Binding-site contacts:
Ligand atom C21 contacts residue ASP224 of chain 1.G at 3.7 Å.
Ligand atom O32 contacts residue PHE128 of chain 1.G at 3.9 Å.
Ligand atom C18 contacts residue ASP224 of chain 1.G at 3.4 Å.
Ligand atom C7 contacts residue ASN51 of chain 1.G at 3.8 Å.
Ligand atom C11 contacts residue ASP224 of chain 1.G at 3.2 Å.
Ligand atom C47 contacts residue VAL55 of chain 1.G at 3.8 Å (hydrophobic).
Ligand atom C26 contacts residue LYS131 of chain 1.G at 3.5 Å.
Ligand atom C27 contacts residue SER54 of chain 1.G at 3.7 Å.
Ligand atom O22 contacts residue ASN51 of chain 1.G at 3.3 Å (h-bond).
Ligand atom O8 contacts residue ASP224 of chain 1.G at 3.5 Å (salt-bridge).
Ligand atom C25 contacts residue ILE228 of chain 1.G at 3.8 Å (hydrophobic).
Ligand atom C20 contacts residue LYS131 of chain 1.G at 3.6 Å.
Ligand atom C47 contacts residue LEU52 of chain 1.G at 3.7 Å (hydrophobic).
Ligand atom C48 contacts residue GLU48 of chain 1.G at 3.9 Å.
Ligand atom C45 contacts residue LEU52 of chain 1.G at 3.9 Å (hydrophobic).
Ligand atom C38 contacts residue LYS131 of chain 1.G at 3.9 Å.
Ligand atom O16 contacts residue ASP224 of chain 1.G at 2.5 Å (salt-bridge).
Ligand atom C38 contacts residue PHE128 of chain 1.G at 3.2 Å (hydrophobic).
Ligand atom O13 contacts residue LYS58 of chain 1.G at 3.8 Å.
Ligand atom C14 contacts residue ASP224 of chain 1.G at 3.8 Å.
Ligand atom C14 contacts residue ASN51 of chain 1.G at 3.5 Å.
Ligand atom C20 contacts residue ASN5 of chain 1.H at 3.9 Å.
Ligand atom C46 contacts residue GLU21 of chain 1.G at 3.7 Å.
Ligand atom C9 contacts residue ASP224 of chain 1.G at 3.2 Å.
Ligand atom O43 contacts residue ASP224 of chain 1.G at 3.6 Å.
Ligand atom C6 contacts residue VAL55 of chain 1.G at 3.8 Å (hydrophobic).
Ligand atom C7 contacts residue VAL55 of chain 1.G at 3.4 Å (hydrophobic).
Ligand atom C47 contacts residue ASN51 of chain 1.G at 3.4 Å.
Ligand atom O32 contacts residue LYS131 of chain 1.G at 2.9 Å (salt-bridge).
Ligand atom C18 contacts residue ILE228 of chain 1.G at 3.5 Å (hydrophobic).
Ligand atom O13 contacts residue ASN5 of chain 1.H at 3.4 Å (h-bond).
Ligand atom C27 contacts residue PHE128 of chain 1.G at 3.4 Å (hydrophobic).
Ligand atom C5 contacts residue SER54 of chain 1.G at 3.8 Å.
Ligand atom O29 contacts residue ASP224 of chain 1.G at 2.5 Å (salt-bridge).
Ligand atom C23 contacts residue ASN51 of chain 1.G at 3.2 Å.
Ligand atom C38 contacts residue MET132 of chain 1.G at 3.9 Å (hydrophobic).
Ligand atom C23 contacts residue PHE128 of chain 1.G at 3.6 Å (hydrophobic).
Ligand atom C27 contacts residue LYS131 of chain 1.G at 3.9 Å.
Ligand atom C26 contacts residue ASN5 of chain 1.H at 3.8 Å.
Ligand atom C17 contacts residue ASP224 of chain 1.G at 3.9 Å.

Sequence of chain 1.G:
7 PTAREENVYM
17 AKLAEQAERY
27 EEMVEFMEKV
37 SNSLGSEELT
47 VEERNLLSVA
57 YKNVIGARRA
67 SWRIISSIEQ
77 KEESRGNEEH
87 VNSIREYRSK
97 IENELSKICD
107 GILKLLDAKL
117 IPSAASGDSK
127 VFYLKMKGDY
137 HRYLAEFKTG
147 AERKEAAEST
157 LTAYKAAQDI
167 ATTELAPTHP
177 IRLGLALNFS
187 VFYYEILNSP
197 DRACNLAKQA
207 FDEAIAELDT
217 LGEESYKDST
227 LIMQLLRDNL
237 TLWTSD

This protein binds this small molecule.
Small molecule (SMILES): C=CC(C)(C)OC[C@H]1O[C@H](O[C@@H]2C3=C([C@H](C)COC(C)=O)C[C@H](O)[C@]3(C)/C=C3/[C@@H](COC)CC[C@H]3[C@@H](C)[C@H]2O)[C@H](O)[C@@H](OC(C)=O)[C@@H]1O

Sequence of chain 1.H:
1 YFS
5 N